Sequence of chain 1.D:
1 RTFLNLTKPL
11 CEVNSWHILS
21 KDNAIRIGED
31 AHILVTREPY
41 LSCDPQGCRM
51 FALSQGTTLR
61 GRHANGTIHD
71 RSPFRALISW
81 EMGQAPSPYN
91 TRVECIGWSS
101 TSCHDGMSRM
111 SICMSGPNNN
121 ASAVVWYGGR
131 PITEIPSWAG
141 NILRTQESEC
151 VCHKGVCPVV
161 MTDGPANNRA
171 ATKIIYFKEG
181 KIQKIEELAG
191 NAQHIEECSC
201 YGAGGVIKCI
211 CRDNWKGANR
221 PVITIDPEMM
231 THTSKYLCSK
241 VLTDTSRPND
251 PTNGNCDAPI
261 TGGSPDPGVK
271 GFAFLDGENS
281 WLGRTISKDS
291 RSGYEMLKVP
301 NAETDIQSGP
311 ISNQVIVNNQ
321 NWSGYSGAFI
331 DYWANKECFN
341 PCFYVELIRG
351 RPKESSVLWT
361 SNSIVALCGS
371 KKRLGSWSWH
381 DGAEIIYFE

Binding-site contacts:
Ligand atom C1 contacts residue ASN5 of chain 1.D at 1.4 Å.
Ligand atom C5 contacts residue ASN5 of chain 1.D at 3.7 Å.
Ligand atom C7 contacts residue ASN5 of chain 1.D at 3.4 Å.
Ligand atom O5 contacts residue ASN5 of chain 1.D at 2.4 Å (h-bond).
Ligand atom C3 contacts residue ASN5 of chain 1.D at 3.8 Å.
Ligand atom C6 contacts residue LYS154 of chain 1.D at 4.1 Å.
Ligand atom O3 contacts residue THR2 of chain 1.D at 4.2 Å.
Ligand atom C8 contacts residue PHE3 of chain 1.D at 4.3 Å (hydrophobic).
Ligand atom C5 contacts residue LYS154 of chain 1.D at 4.2 Å.
Ligand atom C2 contacts residue PHE3 of chain 1.D at 4.0 Å (hydrophobic).
Ligand atom C3 contacts residue THR2 of chain 1.D at 4.5 Å.
Ligand atom C1 contacts residue LYS154 of chain 1.D at 4.4 Å.
Ligand atom O6 contacts residue LYS154 of chain 1.D at 4.2 Å.
Ligand atom N2 contacts residue THR2 of chain 1.D at 3.7 Å.
Ligand atom C7 contacts residue THR2 of chain 1.D at 4.0 Å.
Ligand atom N2 contacts residue PHE3 of chain 1.D at 3.3 Å (h-bond).
Ligand atom C4 contacts residue ASN5 of chain 1.D at 4.3 Å.
Ligand atom C1 contacts residue PHE3 of chain 1.D at 3.7 Å (hydrophobic).
Ligand atom N2 contacts residue ASN5 of chain 1.D at 2.9 Å (h-bond).
Ligand atom C3 contacts residue PHE3 of chain 1.D at 4.4 Å (hydrophobic).
Ligand atom C7 contacts residue PHE3 of chain 1.D at 4.2 Å (hydrophobic).
Ligand atom C8 contacts residue THR2 of chain 1.D at 3.4 Å.
Ligand atom O7 contacts residue ASN5 of chain 1.D at 3.6 Å (h-bond).
Ligand atom O5 contacts residue LYS154 of chain 1.D at 3.7 Å.
Ligand atom C2 contacts residue ASN5 of chain 1.D at 2.5 Å.

This protein binds this small molecule.
Small molecule (SMILES): CC(=O)N[C@@H]1[C@@H](O)[C@H](O)[C@@H](CO)O[C@H]1O